Binding-site contacts:
Ligand atom C12 contacts residue THR100 of chain 1.F at 3.7 Å.
Ligand atom N1 contacts residue TYR34 of chain 1.F at 3.6 Å.
Ligand atom C5 contacts residue THR100 of chain 1.F at 3.9 Å.
Ligand atom C16 contacts residue ARG29 of chain 1.F at 3.6 Å.
Ligand atom C3 contacts residue HIS31 of chain 1.F at 3.5 Å.
Ligand atom N1 contacts residue THR100 of chain 1.F at 2.9 Å (h-bond).
Ligand atom C11 contacts residue ARG101 of chain 1.F at 3.8 Å.
Ligand atom C5 contacts residue TYR34 of chain 1.F at 3.5 Å (hydrophobic).
Ligand atom C12 contacts residue ARG101 of chain 1.F at 3.3 Å.
Ligand atom C6 contacts residue VAL81 of chain 1.F at 3.6 Å (hydrophobic).
Ligand atom C5 contacts residue MET36 of chain 1.F at 3.4 Å (hydrophobic).
Ligand atom O9 contacts residue HIS31 of chain 1.F at 2.9 Å (h-bond).
Ligand atom CL1 contacts residue ARG74 of chain 1.F at 3.6 Å.
Ligand atom C8 contacts residue HIS31 of chain 1.F at 3.5 Å.
Ligand atom CL2 contacts residue ILE115 of chain 1.F at 3.2 Å.
Ligand atom CL2 contacts residue PRO114 of chain 1.F at 3.5 Å.
Ligand atom C15 contacts residue ARG29 of chain 1.F at 3.4 Å.
Ligand atom C13 contacts residue ILE115 of chain 1.F at 3.5 Å (hydrophobic).
Ligand atom CL1 contacts residue VAL81 of chain 1.F at 3.8 Å.
Ligand atom C8 contacts residue THR100 of chain 1.F at 3.3 Å.
Ligand atom CL3 contacts residue GLN3 of chain 1.F at 3.6 Å.
Ligand atom C4 contacts residue HIS31 of chain 1.F at 3.6 Å.
Ligand atom CL1 contacts residue ALA79 of chain 1.F at 3.5 Å.
Ligand atom N7 contacts residue HIS31 of chain 1.F at 3.6 Å.
Ligand atom C16 contacts residue VAL4 of chain 1.F at 3.5 Å (hydrophobic).
Ligand atom C6 contacts residue MET36 of chain 1.F at 3.6 Å (hydrophobic).
Ligand atom C11 contacts residue TYR34 of chain 1.F at 3.5 Å (hydrophobic).
Ligand atom C12 contacts residue ILE115 of chain 1.F at 3.9 Å (hydrophobic).
Ligand atom CL2 contacts residue ALA102 of chain 1.F at 3.8 Å.
Ligand atom C15 contacts residue VAL4 of chain 1.F at 3.4 Å (hydrophobic).
Ligand atom C1 contacts residue THR32 of chain 1.F at 3.8 Å.
Ligand atom N7 contacts residue THR100 of chain 1.F at 2.8 Å (h-bond).
Ligand atom C2 contacts residue THR32 of chain 1.F at 3.6 Å.
Ligand atom O9 contacts residue THR30 of chain 1.F at 3.5 Å.
Ligand atom C16 contacts residue TYR34 of chain 1.F at 3.6 Å (hydrophobic).
Ligand atom C4 contacts residue THR100 of chain 1.F at 3.8 Å.
Ligand atom CL1 contacts residue THR80 of chain 1.F at 3.6 Å.
Ligand atom C8 contacts residue TYR34 of chain 1.F at 3.8 Å (hydrophobic).
Ligand atom N7 contacts residue TYR34 of chain 1.F at 3.8 Å.
Ligand atom N1 contacts residue ARG101 of chain 1.F at 3.7 Å.

The small molecule below binds the protein below.
Small molecule (SMILES): O=C(Nc1ccc(Cl)cc1)Nc1ccc(Cl)c(Cl)c1

Sequence of chain 1.F:
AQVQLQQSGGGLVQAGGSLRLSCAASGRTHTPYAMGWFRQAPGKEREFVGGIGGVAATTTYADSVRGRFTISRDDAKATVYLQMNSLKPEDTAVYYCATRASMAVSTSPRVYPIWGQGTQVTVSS